Sequence of chain 2.B:
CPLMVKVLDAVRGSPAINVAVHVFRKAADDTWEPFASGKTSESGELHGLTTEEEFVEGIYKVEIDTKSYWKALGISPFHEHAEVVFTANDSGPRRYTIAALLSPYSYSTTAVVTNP

This protein binds this small molecule.
Small molecule (SMILES): OB(O)c1ccc(/C=C/c2cc(O)cc(O)c2)c(Cl)c1

Sequence of chain 1.B:
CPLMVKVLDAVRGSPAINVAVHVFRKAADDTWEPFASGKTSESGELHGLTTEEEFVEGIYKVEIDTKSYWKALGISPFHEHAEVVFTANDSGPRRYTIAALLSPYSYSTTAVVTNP

Binding-site contacts:
Ligand atom CL1 contacts residue 7VG1 of chain 2.D at 0.5 Å.
Ligand atom C11 contacts residue 7VG1 of chain 2.D at 0.3 Å.
Ligand atom C01 contacts residue LYS16 of chain 2.B at 3.5 Å.
Ligand atom C13 contacts residue 7VG1 of chain 2.D at 0.3 Å.
Ligand atom C02 contacts residue 7VG1 of chain 2.D at 0.4 Å.
Ligand atom CL1 contacts residue ALA109 of chain 2.B at 3.6 Å.
Ligand atom B01 contacts residue LYS16 of chain 2.B at 3.5 Å.
Ligand atom C12 contacts residue LEU111 of chain 1.B at 3.7 Å (hydrophobic).
Ligand atom C12 contacts residue SER118 of chain 1.B at 3.3 Å.
Ligand atom C12 contacts residue SER118 of chain 2.B at 3.2 Å.
Ligand atom C04 contacts residue 7VG1 of chain 2.D at 1.0 Å.
Ligand atom O04 contacts residue 7VG1 of chain 2.D at 3.3 Å (h-bond).
Ligand atom C05 contacts residue 7VG1 of chain 2.D at 0.5 Å.
Ligand atom C13 contacts residue SER118 of chain 2.B at 3.4 Å.
Ligand atom C11 contacts residue SER118 of chain 1.B at 3.1 Å.
Ligand atom C05 contacts residue LEU18 of chain 2.B at 3.7 Å (hydrophobic).
Ligand atom C12 contacts residue 7VG1 of chain 2.D at 0.1 Å.
Ligand atom O01 contacts residue 7VG1 of chain 2.D at 0.6 Å (h-bond).
Ligand atom C03 contacts residue 7VG1 of chain 2.D at 1.0 Å.
Ligand atom O02 contacts residue THR119 of chain 1.B at 3.5 Å (h-bond).
Ligand atom O04 contacts residue MET14 of chain 1.B at 3.2 Å.
Ligand atom C02 contacts residue LYS16 of chain 2.B at 3.5 Å.
Ligand atom C14 contacts residue 7VG1 of chain 2.D at 0.6 Å.
Ligand atom C01 contacts residue 7VG1 of chain 2.D at 1.1 Å.
Ligand atom C08 contacts residue 7VG1 of chain 2.D at 1.3 Å.
Ligand atom O03 contacts residue LYS16 of chain 2.B at 3.0 Å (salt-bridge).
Ligand atom C10 contacts residue 7VG1 of chain 2.D at 0.6 Å.
Ligand atom C07 contacts residue LEU18 of chain 2.B at 3.8 Å (hydrophobic).
Ligand atom O01 contacts residue SER118 of chain 2.B at 2.8 Å (h-bond).
Ligand atom B01 contacts residue 7VG1 of chain 2.D at 2.4 Å.
Ligand atom C07 contacts residue 7VG1 of chain 2.D at 0.4 Å.
Ligand atom C06 contacts residue 7VG1 of chain 2.D at 1.3 Å.
Ligand atom C01 contacts residue LYS16 of chain 1.B at 3.6 Å.
Ligand atom C09 contacts residue 7VG1 of chain 2.D at 0.7 Å.
Ligand atom O02 contacts residue 7VG1 of chain 2.D at 0.6 Å (h-bond).
Ligand atom O03 contacts residue 7VG1 of chain 2.D at 2.0 Å (h-bond).
Ligand atom O03 contacts residue GLU55 of chain 2.B at 3.8 Å.
Ligand atom C08 contacts residue ALA109 of chain 1.B at 3.8 Å (hydrophobic).
Ligand atom O02 contacts residue SER118 of chain 1.B at 2.1 Å (h-bond).
Ligand atom C02 contacts residue LYS16 of chain 1.B at 3.7 Å.